Binding-site contacts:
Ligand atom CAO contacts residue THR169 of chain 1.B at 3.9 Å.
Ligand atom OAR contacts residue PHE130 of chain 1.B at 3.6 Å.
Ligand atom NAJ contacts residue TYR168 of chain 1.B at 3.2 Å.
Ligand atom NAJ contacts residue TRP123 of chain 1.B at 3.9 Å.
Ligand atom CAL contacts residue ILE127 of chain 1.B at 3.7 Å (hydrophobic).
Ligand atom CAS contacts residue PHE130 of chain 1.B at 3.0 Å (hydrophobic).
Ligand atom CAF contacts residue LEU107 of chain 1.B at 4.0 Å (hydrophobic).
Ligand atom CAV contacts residue MET162 of chain 1.B at 3.2 Å (hydrophobic).
Ligand atom OAI contacts residue THR169 of chain 1.B at 3.5 Å (h-bond).
Ligand atom NAG contacts residue TRP123 of chain 1.B at 4.0 Å.
Ligand atom CAD contacts residue TYR168 of chain 1.B at 3.7 Å (hydrophobic).
Ligand atom CAQ contacts residue ASN199 of chain 1.B at 3.7 Å.
Ligand atom CAB contacts residue MET122 of chain 1.B at 3.5 Å (hydrophobic).
Ligand atom CAP contacts residue THR169 of chain 1.B at 3.2 Å.
Ligand atom CAM contacts residue ILE127 of chain 1.B at 3.7 Å (hydrophobic).
Ligand atom CAQ contacts residue PHE130 of chain 1.B at 3.3 Å (hydrophobic).
Ligand atom NAN contacts residue ASN196 of chain 1.B at 4.0 Å.
Ligand atom CAO contacts residue PHE130 of chain 1.B at 3.5 Å (hydrophobic).
Ligand atom CAV contacts residue ASN196 of chain 1.B at 3.5 Å.
Ligand atom SAA contacts residue MET122 of chain 1.B at 3.3 Å (h-bond).
Ligand atom NAJ contacts residue VAL172 of chain 1.B at 3.6 Å.
Ligand atom SAA contacts residue GLY126 of chain 1.B at 3.8 Å.
Ligand atom OAI contacts residue TYR168 of chain 1.B at 3.7 Å.
Ligand atom CAL contacts residue TRP227 of chain 1.B at 4.0 Å (hydrophobic).
Ligand atom OAR contacts residue ILE127 of chain 1.B at 3.8 Å.
Ligand atom OAI contacts residue TRP123 of chain 1.B at 3.8 Å.
Ligand atom CAH contacts residue THR169 of chain 1.B at 4.0 Å.
Ligand atom CAH contacts residue LEU107 of chain 1.B at 3.9 Å (hydrophobic).
Ligand atom CAU contacts residue TRP165 of chain 1.B at 3.9 Å (hydrophobic).
Ligand atom CAL contacts residue GLY126 of chain 1.B at 3.7 Å.
Ligand atom CAM contacts residue TRP227 of chain 1.B at 3.4 Å (hydrophobic).
Ligand atom CAU contacts residue PHE130 of chain 1.B at 3.9 Å (hydrophobic).
Ligand atom CAM contacts residue ASN199 of chain 1.B at 4.0 Å.
Ligand atom CAT contacts residue ASN196 of chain 1.B at 3.5 Å.
Ligand atom CAH contacts residue TRP123 of chain 1.B at 3.8 Å (hydrophobic).
Ligand atom OAR contacts residue ASN199 of chain 1.B at 2.8 Å (h-bond).
Ligand atom CAO contacts residue ASN196 of chain 1.B at 3.3 Å.
Ligand atom CAK contacts residue THR169 of chain 1.B at 3.9 Å.
Ligand atom NAG contacts residue LEU107 of chain 1.B at 3.6 Å.
Ligand atom NAN contacts residue PHE130 of chain 1.B at 3.6 Å.

Sequence of chain 1.B:
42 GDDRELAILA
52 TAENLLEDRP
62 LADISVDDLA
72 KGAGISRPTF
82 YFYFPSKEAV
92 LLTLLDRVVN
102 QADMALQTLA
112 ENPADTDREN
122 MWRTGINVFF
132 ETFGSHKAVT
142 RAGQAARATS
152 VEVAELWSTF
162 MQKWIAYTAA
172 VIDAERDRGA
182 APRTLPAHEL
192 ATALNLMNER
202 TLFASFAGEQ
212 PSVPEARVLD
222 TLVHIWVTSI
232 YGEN

The small molecule below binds the protein below.
Small molecule (SMILES): CC(C)CCC(=O)N1CCC(c2nc(-c3cccs3)no2)CC1